Sequence of chain 1.E:
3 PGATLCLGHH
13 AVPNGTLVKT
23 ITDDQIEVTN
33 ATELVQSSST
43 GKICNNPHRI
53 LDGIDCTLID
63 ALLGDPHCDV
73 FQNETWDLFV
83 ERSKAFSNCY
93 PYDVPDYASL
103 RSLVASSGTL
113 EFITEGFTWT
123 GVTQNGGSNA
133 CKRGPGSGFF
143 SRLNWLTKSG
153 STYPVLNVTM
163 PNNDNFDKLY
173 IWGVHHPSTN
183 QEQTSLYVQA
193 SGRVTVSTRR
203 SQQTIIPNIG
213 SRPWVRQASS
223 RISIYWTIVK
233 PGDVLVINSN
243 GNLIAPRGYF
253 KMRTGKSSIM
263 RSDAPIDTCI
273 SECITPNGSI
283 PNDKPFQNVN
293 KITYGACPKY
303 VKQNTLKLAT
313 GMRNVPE

Binding-site contacts:
Ligand atom C6 contacts residue LEU52 of chain 1.F at 4.0 Å (hydrophobic).
Ligand atom O6 contacts residue LEU52 of chain 1.F at 3.9 Å.
Ligand atom O7 contacts residue ASN32 of chain 1.E at 3.3 Å (h-bond).
Ligand atom C4 contacts residue ASN32 of chain 1.E at 4.3 Å.
Ligand atom O5 contacts residue THR312 of chain 1.E at 3.5 Å (h-bond).
Ligand atom C7 contacts residue ASN32 of chain 1.E at 3.4 Å.
Ligand atom O6 contacts residue THR312 of chain 1.E at 4.4 Å.
Ligand atom N2 contacts residue ASN32 of chain 1.E at 3.0 Å (h-bond).
Ligand atom O5 contacts residue ASN32 of chain 1.E at 2.3 Å (h-bond).
Ligand atom C6 contacts residue THR312 of chain 1.E at 4.4 Å.
Ligand atom C1 contacts residue ASN32 of chain 1.E at 1.4 Å.
Ligand atom C2 contacts residue ASN32 of chain 1.E at 2.6 Å.
Ligand atom C3 contacts residue ASN32 of chain 1.E at 3.9 Å.
Ligand atom C1 contacts residue THR312 of chain 1.E at 4.0 Å.
Ligand atom C5 contacts residue ASN32 of chain 1.E at 3.7 Å.

Sequence of chain 1.F:
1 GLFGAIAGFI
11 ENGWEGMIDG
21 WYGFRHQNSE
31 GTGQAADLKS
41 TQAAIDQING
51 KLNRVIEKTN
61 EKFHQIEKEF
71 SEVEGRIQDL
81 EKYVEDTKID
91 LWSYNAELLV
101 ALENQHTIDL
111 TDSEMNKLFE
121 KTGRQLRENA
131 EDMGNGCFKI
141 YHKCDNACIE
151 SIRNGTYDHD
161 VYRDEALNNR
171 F

The protein below binds the small molecule below.
Small molecule (SMILES): CC(=O)N[C@@H]1[C@@H](O)[C@H](O)[C@@H](CO)O[C@H]1O